Binding-site contacts:
Ligand atom C3 contacts residue ASN159 of chain 1.A at 3.8 Å.
Ligand atom C1 contacts residue ASN160 of chain 1.A at 3.3 Å.
Ligand atom C5 contacts residue ASN159 of chain 1.A at 3.7 Å.
Ligand atom O5 contacts residue ASN160 of chain 1.A at 2.6 Å (h-bond).
Ligand atom O7 contacts residue ASN159 of chain 1.A at 3.7 Å.
Ligand atom C4 contacts residue ASN159 of chain 1.A at 4.2 Å.
Ligand atom N2 contacts residue ASN159 of chain 1.A at 2.9 Å (h-bond).
Ligand atom O6 contacts residue ASN160 of chain 1.A at 3.1 Å (h-bond).
Ligand atom C5 contacts residue ASN160 of chain 1.A at 3.6 Å.
Ligand atom C2 contacts residue ASN159 of chain 1.A at 2.5 Å.
Ligand atom C7 contacts residue ASN159 of chain 1.A at 3.5 Å.
Ligand atom O5 contacts residue ASN159 of chain 1.A at 2.4 Å (h-bond).
Ligand atom C6 contacts residue ASN160 of chain 1.A at 3.5 Å.
Ligand atom C1 contacts residue ASN159 of chain 1.A at 1.4 Å.

The protein below binds the small molecule below.
Small molecule (SMILES): CC(=O)N[C@H]1[C@H](O[C@H]2[C@H](O)[C@@H](NC(C)=O)CO[C@@H]2CO)O[C@H](CO)[C@@H](O)[C@@H]1O

Sequence of chain 1.A:
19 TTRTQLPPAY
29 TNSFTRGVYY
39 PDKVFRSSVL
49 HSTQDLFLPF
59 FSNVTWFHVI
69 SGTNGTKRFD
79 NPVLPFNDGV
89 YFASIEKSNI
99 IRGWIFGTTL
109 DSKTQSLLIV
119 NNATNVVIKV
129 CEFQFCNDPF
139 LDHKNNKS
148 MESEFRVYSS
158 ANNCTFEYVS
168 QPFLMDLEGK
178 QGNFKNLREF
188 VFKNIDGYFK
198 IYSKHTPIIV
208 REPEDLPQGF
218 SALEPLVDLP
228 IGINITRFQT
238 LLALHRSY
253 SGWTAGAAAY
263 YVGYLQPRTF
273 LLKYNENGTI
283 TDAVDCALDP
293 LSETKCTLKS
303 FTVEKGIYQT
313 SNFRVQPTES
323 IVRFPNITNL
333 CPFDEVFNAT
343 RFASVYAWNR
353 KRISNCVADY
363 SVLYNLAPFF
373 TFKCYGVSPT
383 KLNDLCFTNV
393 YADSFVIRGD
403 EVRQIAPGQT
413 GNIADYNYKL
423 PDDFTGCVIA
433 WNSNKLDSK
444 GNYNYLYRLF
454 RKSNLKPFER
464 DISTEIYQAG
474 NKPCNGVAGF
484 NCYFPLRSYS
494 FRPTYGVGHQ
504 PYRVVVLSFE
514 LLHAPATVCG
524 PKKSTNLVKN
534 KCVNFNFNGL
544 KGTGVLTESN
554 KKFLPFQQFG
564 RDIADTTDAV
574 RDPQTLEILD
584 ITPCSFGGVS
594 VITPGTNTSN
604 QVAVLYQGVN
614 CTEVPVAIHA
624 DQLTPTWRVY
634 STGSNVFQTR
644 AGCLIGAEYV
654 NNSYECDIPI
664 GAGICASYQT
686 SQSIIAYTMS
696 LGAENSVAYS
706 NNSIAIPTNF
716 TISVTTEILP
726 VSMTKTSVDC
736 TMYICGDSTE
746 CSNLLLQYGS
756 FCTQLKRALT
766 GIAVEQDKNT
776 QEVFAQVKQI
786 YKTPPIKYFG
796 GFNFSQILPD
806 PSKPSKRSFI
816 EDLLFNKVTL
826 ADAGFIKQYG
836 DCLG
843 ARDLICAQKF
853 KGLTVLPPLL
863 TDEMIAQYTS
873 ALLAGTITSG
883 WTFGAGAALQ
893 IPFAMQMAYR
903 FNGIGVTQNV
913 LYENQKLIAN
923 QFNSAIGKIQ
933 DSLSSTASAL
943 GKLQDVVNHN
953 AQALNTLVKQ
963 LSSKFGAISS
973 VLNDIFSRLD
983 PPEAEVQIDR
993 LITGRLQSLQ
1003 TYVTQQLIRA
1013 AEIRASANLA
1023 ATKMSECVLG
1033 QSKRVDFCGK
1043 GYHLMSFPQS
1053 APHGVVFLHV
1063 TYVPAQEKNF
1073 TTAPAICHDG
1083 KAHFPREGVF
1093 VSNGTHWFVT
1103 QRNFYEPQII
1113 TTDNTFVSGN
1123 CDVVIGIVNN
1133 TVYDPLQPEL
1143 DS